The small molecule below binds the protein below.
Small molecule (SMILES): CC(=O)N[C@@H]1[C@@H](O)[C@H](O)[C@@H](CO)O[C@H]1O

Binding-site contacts:
Ligand atom O7 contacts residue SER491 of chain 1.A at 3.5 Å.
Ligand atom C1 contacts residue THR496 of chain 1.A at 4.0 Å.
Ligand atom C6 contacts residue ASN494 of chain 1.A at 4.2 Å.
Ligand atom C5 contacts residue ASN494 of chain 1.A at 3.5 Å.
Ligand atom O5 contacts residue ASN494 of chain 1.A at 2.9 Å (h-bond).
Ligand atom C2 contacts residue ASN494 of chain 1.A at 4.1 Å.
Ligand atom C8 contacts residue ASN490 of chain 1.A at 3.6 Å.
Ligand atom C8 contacts residue ASN494 of chain 1.A at 4.1 Å.
Ligand atom C7 contacts residue GLU487 of chain 1.A at 3.8 Å.
Ligand atom O7 contacts residue ASN494 of chain 1.A at 3.1 Å (h-bond).
Ligand atom C1 contacts residue ASN494 of chain 1.A at 2.8 Å.
Ligand atom O7 contacts residue GLU487 of chain 1.A at 4.2 Å.
Ligand atom N2 contacts residue GLU487 of chain 1.A at 3.9 Å.
Ligand atom C7 contacts residue ASN494 of chain 1.A at 3.6 Å.
Ligand atom N2 contacts residue ASN494 of chain 1.A at 4.3 Å.
Ligand atom O7 contacts residue ASN490 of chain 1.A at 3.9 Å.
Ligand atom O7 contacts residue THR496 of chain 1.A at 4.1 Å.
Ligand atom C7 contacts residue ASN490 of chain 1.A at 4.4 Å.
Ligand atom C8 contacts residue GLU487 of chain 1.A at 3.2 Å.

Sequence of chain 1.A:
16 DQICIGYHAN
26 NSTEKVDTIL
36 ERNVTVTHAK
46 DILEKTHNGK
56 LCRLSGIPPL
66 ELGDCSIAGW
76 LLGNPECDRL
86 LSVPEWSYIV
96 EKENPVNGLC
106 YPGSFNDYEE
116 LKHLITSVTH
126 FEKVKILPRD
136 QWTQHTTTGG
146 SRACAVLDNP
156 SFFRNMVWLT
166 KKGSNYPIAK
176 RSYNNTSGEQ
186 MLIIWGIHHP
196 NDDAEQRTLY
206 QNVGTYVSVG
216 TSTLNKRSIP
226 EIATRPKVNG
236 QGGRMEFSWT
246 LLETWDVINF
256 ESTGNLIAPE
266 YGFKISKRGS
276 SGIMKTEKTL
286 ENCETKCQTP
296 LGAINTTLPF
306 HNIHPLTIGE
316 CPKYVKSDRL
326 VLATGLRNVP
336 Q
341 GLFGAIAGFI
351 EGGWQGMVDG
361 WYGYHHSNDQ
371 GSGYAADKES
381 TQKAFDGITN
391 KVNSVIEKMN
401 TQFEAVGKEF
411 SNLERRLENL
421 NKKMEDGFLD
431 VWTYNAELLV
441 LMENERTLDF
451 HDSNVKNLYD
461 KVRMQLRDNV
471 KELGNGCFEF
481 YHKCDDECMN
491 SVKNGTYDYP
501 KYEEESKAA